Binding-site contacts:
Ligand atom N7 contacts residue THR230 of chain 3.A at 3.4 Å (h-bond).
Ligand atom C2 contacts residue MET207 of chain 3.A at 3.6 Å (hydrophobic).
Ligand atom N7 contacts residue GLY122 of chain 3.A at 3.7 Å.
Ligand atom O5' contacts residue TYR188 of chain 3.A at 3.3 Å (h-bond).
Ligand atom O4' contacts residue VAL246 of chain 3.A at 3.1 Å.
Ligand atom C5 contacts residue GLY122 of chain 3.A at 3.7 Å.
Ligand atom C5 contacts residue TYR188 of chain 3.A at 3.6 Å (hydrophobic).
Ligand atom C1' contacts residue ALA120 of chain 3.A at 3.0 Å (hydrophobic).
Ligand atom O6 contacts residue LEU241 of chain 3.A at 3.0 Å.
Ligand atom C2' contacts residue SO41 of chain 3.C at 3.7 Å.
Ligand atom C5' contacts residue MET207 of chain 3.A at 3.4 Å (hydrophobic).
Ligand atom N3 contacts residue MET207 of chain 3.A at 3.6 Å.
Ligand atom N1 contacts residue GLU189 of chain 3.A at 2.8 Å (salt-bridge).
Ligand atom C2' contacts residue ALA120 of chain 3.A at 3.2 Å (hydrophobic).
Ligand atom C5' contacts residue HIS243 of chain 3.A at 3.5 Å.
Ligand atom O6 contacts residue ASN231 of chain 3.A at 2.8 Å (h-bond).
Ligand atom N9 contacts residue ALA120 of chain 3.A at 3.6 Å (h-bond).
Ligand atom N2 contacts residue GLU189 of chain 3.A at 2.8 Å (salt-bridge).
Ligand atom C5' contacts residue TYR188 of chain 3.A at 3.4 Å (hydrophobic).
Ligand atom C4' contacts residue SER36 of chain 3.A at 3.3 Å.
Ligand atom N3 contacts residue GLY206 of chain 3.A at 3.6 Å.
Ligand atom C2 contacts residue TYR188 of chain 3.A at 3.6 Å (hydrophobic).
Ligand atom N2 contacts residue GLY206 of chain 3.A at 3.5 Å.
Ligand atom N2 contacts residue MET207 of chain 3.A at 3.3 Å.
Ligand atom O6 contacts residue GLY122 of chain 3.A at 3.7 Å.
Ligand atom O3' contacts residue SER36 of chain 3.A at 2.7 Å (h-bond).
Ligand atom C3' contacts residue SO41 of chain 3.C at 3.0 Å.
Ligand atom C6 contacts residue TYR188 of chain 3.A at 3.5 Å (hydrophobic).
Ligand atom N7 contacts residue ASN231 of chain 3.A at 2.6 Å (h-bond).
Ligand atom O3' contacts residue SO41 of chain 3.C at 2.2 Å (h-bond).
Ligand atom C8 contacts residue THR230 of chain 3.A at 3.1 Å.
Ligand atom C2 contacts residue VAL205 of chain 3.A at 3.6 Å (hydrophobic).
Ligand atom C2 contacts residue GLU189 of chain 3.A at 3.5 Å.
Ligand atom C8 contacts residue VAL246 of chain 3.A at 3.2 Å (hydrophobic).
Ligand atom O5' contacts residue HIS243 of chain 3.A at 2.4 Å (h-bond).
Ligand atom C8 contacts residue ASN231 of chain 3.A at 3.4 Å.
Ligand atom O4' contacts residue ALA120 of chain 3.A at 3.5 Å.
Ligand atom C3' contacts residue SER36 of chain 3.A at 3.6 Å.
Ligand atom N1 contacts residue TYR188 of chain 3.A at 3.4 Å.
Ligand atom C4 contacts residue TYR188 of chain 3.A at 3.5 Å (hydrophobic).

Sequence of chain 3.A:
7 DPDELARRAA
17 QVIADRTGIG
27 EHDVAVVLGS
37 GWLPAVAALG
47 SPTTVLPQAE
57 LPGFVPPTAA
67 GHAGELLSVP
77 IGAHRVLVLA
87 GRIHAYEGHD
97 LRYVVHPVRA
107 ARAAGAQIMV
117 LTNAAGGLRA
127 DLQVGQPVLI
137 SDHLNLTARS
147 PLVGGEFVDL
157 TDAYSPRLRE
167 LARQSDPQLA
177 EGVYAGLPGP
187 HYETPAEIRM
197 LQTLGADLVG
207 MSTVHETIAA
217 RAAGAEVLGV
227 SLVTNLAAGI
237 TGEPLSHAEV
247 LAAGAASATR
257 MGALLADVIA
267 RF

The small molecule below binds the protein below.
Small molecule (SMILES): Nc1nc(=O)c2ncn([C@H]3C[C@H](O)[C@@H](CO)O3)c2[nH]1